Binding-site contacts:
Ligand atom OP1 contacts residue ILE69 of chain 1.D at 3.0 Å (h-bond).
Ligand atom OP1 contacts residue PRO63 of chain 1.D at 3.7 Å.
Ligand atom P contacts residue NA1 of chain 1.G at 3.6 Å.
Ligand atom O3' contacts residue GLY64 of chain 1.D at 3.4 Å.
Ligand atom OP1 contacts residue NA1 of chain 1.G at 2.6 Å (h-bond).
Ligand atom OP1 contacts residue THR67 of chain 1.D at 3.7 Å.
Ligand atom OP2 contacts residue VAL65 of chain 1.D at 3.6 Å.
Ligand atom OP2 contacts residue NA1 of chain 1.G at 3.8 Å.
Ligand atom P contacts residue LYS68 of chain 1.D at 3.8 Å.
Ligand atom P contacts residue VAL65 of chain 1.D at 3.8 Å.
Ligand atom OP1 contacts residue GLY64 of chain 1.D at 2.9 Å (h-bond).
Ligand atom P contacts residue LYS68 of chain 1.D at 3.3 Å.
Ligand atom O5' contacts residue GLY66 of chain 1.D at 3.4 Å.
Ligand atom O5' contacts residue LYS35 of chain 1.D at 3.9 Å.
Ligand atom P contacts residue GLY66 of chain 1.D at 3.6 Å.
Ligand atom OP2 contacts residue LYS35 of chain 1.D at 3.9 Å.
Ligand atom P contacts residue ILE69 of chain 1.D at 3.9 Å.
Ligand atom OP1 contacts residue VAL65 of chain 1.D at 3.4 Å (h-bond).
Ligand atom O3' contacts residue ILE69 of chain 1.D at 3.6 Å.
Ligand atom O4' contacts residue ALA38 of chain 1.D at 3.6 Å.
Ligand atom P contacts residue GLY64 of chain 1.D at 3.9 Å.
Ligand atom O3' contacts residue VAL65 of chain 1.D at 3.8 Å.
Ligand atom OP3 contacts residue LYS35 of chain 1.D at 2.6 Å (salt-bridge).
Ligand atom OP1 contacts residue LYS68 of chain 1.D at 3.0 Å (salt-bridge).
Ligand atom C5' contacts residue TYR39 of chain 1.D at 3.6 Å (hydrophobic).
Ligand atom P contacts residue LYS35 of chain 1.D at 3.8 Å.
Ligand atom OP1 contacts residue LEU62 of chain 1.D at 3.7 Å.
Ligand atom C5' contacts residue GLY66 of chain 1.D at 3.6 Å.
Ligand atom C3' contacts residue LYS68 of chain 1.D at 4.0 Å.
Ligand atom OP2 contacts residue LYS68 of chain 1.D at 3.1 Å (salt-bridge).
Ligand atom C4' contacts residue GLY64 of chain 1.D at 3.2 Å.
Ligand atom C3' contacts residue GLY66 of chain 1.D at 3.7 Å.
Ligand atom C3' contacts residue GLY64 of chain 1.D at 3.9 Å.
Ligand atom OP2 contacts residue GLY66 of chain 1.D at 3.8 Å.
Ligand atom N3 contacts residue ALA38 of chain 1.D at 3.7 Å.
Ligand atom OP1 contacts residue LYS68 of chain 1.D at 3.6 Å (salt-bridge).
Ligand atom OP2 contacts residue THR67 of chain 1.D at 3.6 Å.
Ligand atom OP1 contacts residue GLY66 of chain 1.D at 2.8 Å (h-bond).
Ligand atom OP2 contacts residue LYS68 of chain 1.D at 2.7 Å (salt-bridge).
Ligand atom C5' contacts residue GLY64 of chain 1.D at 3.3 Å.

A protein and the small-molecule ligand that binds it are described below.
Small molecule (SMILES): Cc1cn([C@H]2C[C@H](O[P](=O)(O)OC[C@H]3O[C@@H](n4ccc(N)nc4=O)C[C@@H]3O[P](=O)(O)OC[C@H]3O[C@@H](n4cnc5c(=O)nc(N)[nH]c54)C[C@@H]3O[P](=O)(O)OC[C@H]3O[C@@H](n4cnc5c(=O)nc(N)[nH]c54)C[C@@H]3O)[C@@H](CO[P](=O)(O)O[C@H]3C[C@H](n4cnc5c(=O)nc(N)[nH]c54)O[C@@H]3COP(=O)(O)O)O2)c(=O)[nH]c1=O

Sequence of chain 1.D:
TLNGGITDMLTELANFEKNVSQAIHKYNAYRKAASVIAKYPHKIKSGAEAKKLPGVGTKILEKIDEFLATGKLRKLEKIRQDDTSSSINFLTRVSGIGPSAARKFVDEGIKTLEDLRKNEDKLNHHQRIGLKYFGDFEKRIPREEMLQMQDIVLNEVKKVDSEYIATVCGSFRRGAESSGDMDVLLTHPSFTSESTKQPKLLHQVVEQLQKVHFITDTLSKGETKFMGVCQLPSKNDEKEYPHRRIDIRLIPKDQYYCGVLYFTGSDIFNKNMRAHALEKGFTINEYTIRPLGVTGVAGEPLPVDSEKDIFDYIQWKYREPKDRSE